Binding-site contacts:
Ligand atom C23 contacts residue GLY228 of chain 1.A at 3.6 Å.
Ligand atom O27 contacts residue GLY230 of chain 1.A at 2.7 Å (h-bond).
Ligand atom N3 contacts residue GLY228 of chain 1.A at 2.7 Å (h-bond).
Ligand atom C34 contacts residue LEU96 of chain 1.A at 3.4 Å (hydrophobic).
Ligand atom O13 contacts residue GLY228 of chain 1.A at 2.9 Å (h-bond).
Ligand atom N29 contacts residue GLY238 of chain 1.A at 3.2 Å.
Ligand atom C10 contacts residue GLU94 of chain 1.A at 3.7 Å.
Ligand atom C28 contacts residue ASP199 of chain 1.A at 3.3 Å.
Ligand atom C8 contacts residue TRP227 of chain 1.A at 3.6 Å (hydrophobic).
Ligand atom C1 contacts residue GLY228 of chain 1.A at 3.6 Å.
Ligand atom C28 contacts residue GLY228 of chain 1.A at 3.6 Å.
Ligand atom C28 contacts residue ALA200 of chain 1.A at 3.5 Å (hydrophobic).
Ligand atom C32 contacts residue LEU96 of chain 1.A at 3.7 Å (hydrophobic).
Ligand atom C11 contacts residue TYR47 of chain 1.A at 3.7 Å (hydrophobic).
Ligand atom C22 contacts residue GLY228 of chain 1.A at 3.7 Å.
Ligand atom N24 contacts residue GLY228 of chain 1.A at 3.8 Å.
Ligand atom N29 contacts residue ALA200 of chain 1.A at 3.8 Å.
Ligand atom N18 contacts residue SER226 of chain 1.A at 3.5 Å (h-bond).
Ligand atom C19 contacts residue SER205 of chain 1.A at 3.0 Å.
Ligand atom C32 contacts residue SER226 of chain 1.A at 3.6 Å.
Ligand atom N24 contacts residue TRP227 of chain 1.A at 3.6 Å.
Ligand atom C25 contacts residue TRP227 of chain 1.A at 3.8 Å (hydrophobic).
Ligand atom C2 contacts residue GLY228 of chain 1.A at 3.6 Å.
Ligand atom O13 contacts residue TRP227 of chain 1.A at 3.3 Å.
Ligand atom O26 contacts residue GLY230 of chain 1.A at 3.2 Å (h-bond).
Ligand atom N30 contacts residue GLY230 of chain 1.A at 2.9 Å (h-bond).
Ligand atom C25 contacts residue VAL225 of chain 1.A at 3.8 Å (hydrophobic).
Ligand atom N30 contacts residue GLY228 of chain 1.A at 3.7 Å.
Ligand atom C5 contacts residue GLY228 of chain 1.A at 3.5 Å.
Ligand atom C31 contacts residue TRP50 of chain 1.A at 3.6 Å (hydrophobic).
Ligand atom C1 contacts residue GLY230 of chain 1.A at 3.3 Å.
Ligand atom N30 contacts residue ALA200 of chain 1.A at 3.5 Å (h-bond).
Ligand atom N30 contacts residue ASP199 of chain 1.A at 2.6 Å (salt-bridge).
Ligand atom C4 contacts residue GLY228 of chain 1.A at 3.4 Å.
Ligand atom C22 contacts residue GLY230 of chain 1.A at 3.5 Å.
Ligand atom O27 contacts residue GLY228 of chain 1.A at 3.7 Å.
Ligand atom N29 contacts residue ASP199 of chain 1.A at 2.9 Å (salt-bridge).
Ligand atom C6 contacts residue GLY228 of chain 1.A at 3.6 Å.
Ligand atom O27 contacts residue GLU229 of chain 1.A at 3.3 Å.
Ligand atom N18 contacts residue SER205 of chain 1.A at 3.5 Å (h-bond).

Sequence of chain 1.A:
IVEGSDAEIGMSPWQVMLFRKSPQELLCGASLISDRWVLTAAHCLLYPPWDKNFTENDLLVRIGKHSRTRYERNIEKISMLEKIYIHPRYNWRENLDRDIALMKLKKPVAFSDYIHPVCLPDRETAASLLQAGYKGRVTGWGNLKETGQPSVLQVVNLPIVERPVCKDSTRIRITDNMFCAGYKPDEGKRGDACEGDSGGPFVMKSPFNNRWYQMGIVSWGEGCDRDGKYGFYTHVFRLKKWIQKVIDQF

This protein binds this small molecule.
Small molecule (SMILES): [H]/N=C(/N)c1ccc(CNC(=O)C2(NC(=O)[C@@H](CC3CCCCC3)NCC(=O)O)CCCC2)cn1